Sequence of chain 1.R:
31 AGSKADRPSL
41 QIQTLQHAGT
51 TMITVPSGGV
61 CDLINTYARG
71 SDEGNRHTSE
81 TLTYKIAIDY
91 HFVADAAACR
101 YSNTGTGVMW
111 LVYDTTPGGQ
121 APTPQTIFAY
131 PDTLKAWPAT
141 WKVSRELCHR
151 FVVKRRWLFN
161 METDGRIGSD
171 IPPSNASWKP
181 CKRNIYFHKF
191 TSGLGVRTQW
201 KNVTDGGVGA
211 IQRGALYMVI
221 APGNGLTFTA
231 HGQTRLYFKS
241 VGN

Sequence of chain 1.V:
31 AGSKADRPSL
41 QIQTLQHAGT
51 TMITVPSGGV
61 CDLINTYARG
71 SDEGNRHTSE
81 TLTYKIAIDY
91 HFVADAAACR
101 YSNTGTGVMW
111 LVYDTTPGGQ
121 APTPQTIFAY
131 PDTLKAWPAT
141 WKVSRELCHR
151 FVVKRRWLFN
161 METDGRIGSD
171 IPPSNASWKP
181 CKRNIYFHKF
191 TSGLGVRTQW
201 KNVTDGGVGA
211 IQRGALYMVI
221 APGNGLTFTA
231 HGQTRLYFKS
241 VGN

This protein binds this small molecule.
Small molecule (SMILES): Cc1cn([C@H]2C[C@H](O[P](=O)(O)OC[C@H]3O[C@@H](n4ccc(N)nc4=O)C[C@@H]3O[P](=O)(O)OC[C@H]3O[C@@H](n4ccc(N)nc4=O)C[C@@H]3O[P](=O)(O)OC[C@H]3O[C@@H](n4ccc(N)nc4=O)C[C@@H]3O[P](=O)(O)OC[C@H]3O[C@@H](n4cnc5c(N)ncnc54)C[C@@H]3O)[C@@H](CO[P](=O)(O)O[C@H]3C[C@H](n4cnc5c(N)ncnc54)O[C@@H]3CO[P](=O)(O)O[C@H]3C[C@H](n4cnc5c(N)ncnc54)O[C@@H]3CO[P](=O)(O)O[C@H]3C[C@H](n4cnc5c(N)ncnc54)O[C@@H]3CO[P](=O)(O)O[C@H]3C[C@H](n4cnc5c(N)ncnc54)O[C@@H]3COP(=O)=O)O2)c(=O)[nH]c1=O

Binding-site contacts:
Ligand atom P contacts residue ARG145 of chain 1.V at 3.7 Å.
Ligand atom C3' contacts residue ILE42 of chain 1.R at 3.7 Å (hydrophobic).
Ligand atom N4 contacts residue TYR113 of chain 1.V at 3.8 Å.
Ligand atom OP2 contacts residue TYR237 of chain 1.R at 2.7 Å (h-bond).
Ligand atom N3 contacts residue LYS34 of chain 1.V at 3.3 Å (salt-bridge).
Ligand atom C2 contacts residue PHE190 of chain 1.R at 4.2 Å (hydrophobic).
Ligand atom C5 contacts residue PHE190 of chain 1.R at 3.3 Å (hydrophobic).
Ligand atom P contacts residue ARG235 of chain 1.R at 3.3 Å.
Ligand atom O3' contacts residue TYR237 of chain 1.R at 3.6 Å.
Ligand atom N1 contacts residue PHE190 of chain 1.R at 3.7 Å.
Ligand atom OP2 contacts residue ARG156 of chain 1.V at 3.8 Å.
Ligand atom O5' contacts residue HIS149 of chain 1.V at 4.2 Å.
Ligand atom C2' contacts residue TYR237 of chain 1.R at 4.0 Å (hydrophobic).
Ligand atom C7 contacts residue TYR237 of chain 1.R at 4.1 Å (hydrophobic).
Ligand atom N6 contacts residue PHE190 of chain 1.R at 3.5 Å.
Ligand atom N3 contacts residue PHE190 of chain 1.R at 3.9 Å.
Ligand atom OP1 contacts residue ARG145 of chain 1.V at 2.3 Å (salt-bridge).
Ligand atom N7 contacts residue PHE190 of chain 1.R at 3.5 Å.
Ligand atom O4 contacts residue LYS85 of chain 1.R at 3.2 Å (salt-bridge).
Ligand atom C7 contacts residue LEU40 of chain 1.R at 3.5 Å (hydrophobic).
Ligand atom O3' contacts residue VAL153 of chain 1.V at 4.2 Å.
Ligand atom OP2 contacts residue ARG235 of chain 1.R at 2.5 Å (salt-bridge).
Ligand atom C2' contacts residue ARG155 of chain 1.V at 3.1 Å.
Ligand atom C8 contacts residue PHE190 of chain 1.R at 3.5 Å (hydrophobic).
Ligand atom C4 contacts residue PHE190 of chain 1.R at 3.4 Å (hydrophobic).
Ligand atom OP2 contacts residue HIS149 of chain 1.V at 3.3 Å.
Ligand atom OP1 contacts residue ILE42 of chain 1.R at 4.1 Å.
Ligand atom P contacts residue HIS149 of chain 1.V at 3.8 Å.
Ligand atom N9 contacts residue PHE190 of chain 1.R at 3.7 Å.
Ligand atom OP1 contacts residue VAL153 of chain 1.V at 3.3 Å.
Ligand atom P contacts residue TYR237 of chain 1.R at 3.8 Å.
Ligand atom OP1 contacts residue ARG235 of chain 1.R at 3.1 Å (salt-bridge).
Ligand atom C1' contacts residue ARG155 of chain 1.V at 3.6 Å.
Ligand atom C6 contacts residue PHE190 of chain 1.R at 3.3 Å (hydrophobic).
Ligand atom OP1 contacts residue HIS149 of chain 1.V at 3.1 Å.
Ligand atom C2' contacts residue LEU40 of chain 1.R at 4.0 Å (hydrophobic).
Ligand atom C2' contacts residue LYS154 of chain 1.V at 3.6 Å.
Ligand atom C2 contacts residue LYS34 of chain 1.V at 3.3 Å.
Ligand atom O3' contacts residue SER39 of chain 1.R at 4.1 Å.
Ligand atom C5' contacts residue ILE42 of chain 1.R at 3.8 Å (hydrophobic).